The protein below binds the small molecule below.
Small molecule (SMILES): CC(C)[C@H](NC(=O)[C@@H](NC(=O)[C@H](C)NC(=O)[C@H](CCCN=C(N)N)NC(=O)[C@H](CCCN=C(N)N)NC(=O)CN)[C@@H](C)OP(=O)(O)O)C(=O)O

Sequence of chain 1.A:
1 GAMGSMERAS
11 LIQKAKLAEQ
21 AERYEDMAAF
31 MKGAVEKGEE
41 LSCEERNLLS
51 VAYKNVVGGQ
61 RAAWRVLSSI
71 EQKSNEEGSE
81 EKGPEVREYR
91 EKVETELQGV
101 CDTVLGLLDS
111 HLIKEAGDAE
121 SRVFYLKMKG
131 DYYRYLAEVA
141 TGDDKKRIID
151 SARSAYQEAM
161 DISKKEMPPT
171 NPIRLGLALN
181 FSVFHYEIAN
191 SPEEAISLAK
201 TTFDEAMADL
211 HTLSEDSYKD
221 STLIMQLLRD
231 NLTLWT

Binding-site contacts:
Ligand atom CB contacts residue ASN231 of chain 1.A at 3.6 Å.
Ligand atom C contacts residue ASN180 of chain 1.A at 3.6 Å.
Ligand atom NH2 contacts residue VAL183 of chain 1.A at 3.7 Å.
Ligand atom O2P contacts residue ARG61 of chain 1.A at 2.8 Å (salt-bridge).
Ligand atom CA contacts residue ASN231 of chain 1.A at 3.8 Å.
Ligand atom C contacts residue LYS127 of chain 1.A at 3.8 Å.
Ligand atom CA contacts residue ASN231 of chain 1.A at 3.5 Å.
Ligand atom NH2 contacts residue ARG65 of chain 1.A at 3.4 Å (salt-bridge).
Ligand atom NH2 contacts residue ARG134 of chain 1.A at 3.7 Å.
Ligand atom NH2 contacts residue ARG61 of chain 1.A at 3.6 Å.
Ligand atom N contacts residue LEU234 of chain 1.A at 3.7 Å.
Ligand atom C contacts residue ASN231 of chain 1.A at 3.6 Å.
Ligand atom CB contacts residue ASN231 of chain 1.A at 3.7 Å.
Ligand atom CA contacts residue ASN180 of chain 1.A at 3.3 Å.
Ligand atom CG2 contacts residue ASN180 of chain 1.A at 3.6 Å.
Ligand atom N contacts residue ASN231 of chain 1.A at 2.8 Å (h-bond).
Ligand atom NH1 contacts residue ARG65 of chain 1.A at 3.7 Å.
Ligand atom CB contacts residue ASN180 of chain 1.A at 3.3 Å.
Ligand atom N contacts residue ASN180 of chain 1.A at 3.0 Å (h-bond).
Ligand atom CG2 contacts residue GLY176 of chain 1.A at 3.5 Å.
Ligand atom CG2 contacts residue VAL183 of chain 1.A at 3.7 Å (hydrophobic).
Ligand atom CG1 contacts residue LEU227 of chain 1.A at 3.4 Å (hydrophobic).
Ligand atom CD contacts residue GLU187 of chain 1.A at 3.6 Å.
Ligand atom O contacts residue LEU234 of chain 1.A at 3.4 Å.
Ligand atom O contacts residue VAL183 of chain 1.A at 3.5 Å.
Ligand atom O1P contacts residue ARG134 of chain 1.A at 2.9 Å (salt-bridge).
Ligand atom NE contacts residue GLU187 of chain 1.A at 2.9 Å (salt-bridge).
Ligand atom CG1 contacts residue LEU179 of chain 1.A at 3.8 Å (hydrophobic).
Ligand atom O contacts residue LYS127 of chain 1.A at 2.8 Å (salt-bridge).
Ligand atom O contacts residue ASN180 of chain 1.A at 2.9 Å (h-bond).
Ligand atom NE contacts residue ARG65 of chain 1.A at 3.6 Å (salt-bridge).
Ligand atom CZ contacts residue GLU187 of chain 1.A at 3.5 Å.
Ligand atom O3P contacts residue ARG134 of chain 1.A at 2.8 Å (salt-bridge).
Ligand atom CZ contacts residue ARG65 of chain 1.A at 3.6 Å.
Ligand atom O contacts residue LEU179 of chain 1.A at 3.6 Å.
Ligand atom O contacts residue ASN231 of chain 1.A at 3.0 Å (h-bond).
Ligand atom O3P contacts residue TYR135 of chain 1.A at 2.6 Å (h-bond).
Ligand atom NH2 contacts residue GLU187 of chain 1.A at 2.8 Å (salt-bridge).
Ligand atom P contacts residue ARG61 of chain 1.A at 3.7 Å.
Ligand atom O1P contacts residue ARG61 of chain 1.A at 2.9 Å (salt-bridge).